Sequence of chain 1.A:
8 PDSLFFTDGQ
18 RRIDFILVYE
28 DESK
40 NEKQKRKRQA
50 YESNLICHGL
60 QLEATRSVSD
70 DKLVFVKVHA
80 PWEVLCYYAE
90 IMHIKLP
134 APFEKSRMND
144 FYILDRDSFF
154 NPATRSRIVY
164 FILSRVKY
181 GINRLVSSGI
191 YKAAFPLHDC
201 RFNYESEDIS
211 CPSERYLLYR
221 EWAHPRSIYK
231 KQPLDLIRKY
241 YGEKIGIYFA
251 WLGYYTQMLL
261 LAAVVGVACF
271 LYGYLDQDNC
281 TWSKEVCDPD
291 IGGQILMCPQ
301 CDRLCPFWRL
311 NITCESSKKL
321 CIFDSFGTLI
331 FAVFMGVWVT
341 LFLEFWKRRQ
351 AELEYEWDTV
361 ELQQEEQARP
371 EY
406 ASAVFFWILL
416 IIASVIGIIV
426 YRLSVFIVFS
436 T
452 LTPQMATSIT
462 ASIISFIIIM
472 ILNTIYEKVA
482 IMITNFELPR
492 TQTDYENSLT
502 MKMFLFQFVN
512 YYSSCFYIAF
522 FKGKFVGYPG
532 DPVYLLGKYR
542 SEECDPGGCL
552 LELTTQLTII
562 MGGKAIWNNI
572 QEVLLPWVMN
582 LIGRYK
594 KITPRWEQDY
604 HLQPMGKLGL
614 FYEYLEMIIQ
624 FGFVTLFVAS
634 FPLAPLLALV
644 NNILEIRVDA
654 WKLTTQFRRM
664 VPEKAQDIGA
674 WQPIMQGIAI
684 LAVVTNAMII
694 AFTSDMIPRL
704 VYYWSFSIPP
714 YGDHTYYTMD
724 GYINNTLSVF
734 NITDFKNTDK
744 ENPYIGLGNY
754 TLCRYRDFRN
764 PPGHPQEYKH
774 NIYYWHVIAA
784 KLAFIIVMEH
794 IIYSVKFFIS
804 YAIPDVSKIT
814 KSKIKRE

Binding-site contacts:
Ligand atom C3 contacts residue ASN311 of chain 1.A at 3.8 Å.
Ligand atom C5 contacts residue GLY293 of chain 1.A at 4.4 Å.
Ligand atom C1 contacts residue GLY293 of chain 1.A at 4.2 Å.
Ligand atom O6 contacts residue PRO289 of chain 1.A at 3.7 Å.
Ligand atom O5 contacts residue GLY293 of chain 1.A at 3.4 Å.
Ligand atom C1 contacts residue ASN311 of chain 1.A at 1.4 Å.
Ligand atom C5 contacts residue ASN311 of chain 1.A at 3.6 Å.
Ligand atom O7 contacts residue ILE312 of chain 1.A at 4.3 Å.
Ligand atom C6 contacts residue ARG309 of chain 1.A at 3.9 Å.
Ligand atom C4 contacts residue ASN311 of chain 1.A at 4.2 Å.
Ligand atom C8 contacts residue ASN311 of chain 1.A at 4.5 Å.
Ligand atom N2 contacts residue ASN311 of chain 1.A at 2.9 Å (h-bond).
Ligand atom C6 contacts residue GLY293 of chain 1.A at 4.2 Å.
Ligand atom C2 contacts residue ASN311 of chain 1.A at 2.4 Å.
Ligand atom C2 contacts residue PRO289 of chain 1.A at 4.4 Å (hydrophobic).
Ligand atom O7 contacts residue ASN311 of chain 1.A at 3.7 Å.
Ligand atom O6 contacts residue GLN294 of chain 1.A at 3.9 Å.
Ligand atom C7 contacts residue ASN311 of chain 1.A at 3.5 Å.
Ligand atom O5 contacts residue PRO289 of chain 1.A at 3.9 Å.
Ligand atom C1 contacts residue PRO289 of chain 1.A at 4.5 Å (hydrophobic).
Ligand atom O5 contacts residue ASN311 of chain 1.A at 2.3 Å (h-bond).

A small-molecule ligand and the protein it binds are described below.
Small molecule (SMILES): CC(=O)N[C@@H]1[C@@H](O)[C@H](O)[C@@H](CO)O[C@H]1O